Sequence of chain 1.B:
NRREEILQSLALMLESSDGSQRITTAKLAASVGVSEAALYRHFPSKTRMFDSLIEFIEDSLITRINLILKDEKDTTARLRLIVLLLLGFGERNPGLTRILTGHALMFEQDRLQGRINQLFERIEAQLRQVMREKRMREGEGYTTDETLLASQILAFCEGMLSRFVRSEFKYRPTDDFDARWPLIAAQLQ

A small-molecule ligand and the protein it binds are described below.
Small molecule (SMILES): CC[C@H](C)[C@H](NC(=O)[C@H](CC(=O)O)NC(=O)[C@@H](N)CC(C)C)C(=O)N1CCC[C@H]1C(=O)N[C@@H](C)C(=O)N[C@@H](Cc1ccccc1)C(=O)N[C@@H](CC(C)C)C(=O)N[C@@H](CCCN=C(N)N)C(=O)O

Binding-site contacts:
Ligand atom CE2 contacts residue ALA12 of chain 1.B at 3.8 Å (hydrophobic).
Ligand atom CA contacts residue GLN9 of chain 1.B at 3.9 Å.
Ligand atom O contacts residue PHE90 of chain 1.B at 3.6 Å.
Ligand atom NH1 contacts residue GLU5 of chain 1.B at 3.4 Å (salt-bridge).
Ligand atom CG2 contacts residue LEU86 of chain 1.B at 4.0 Å (hydrophobic).
Ligand atom CD2 contacts residue LEU86 of chain 1.B at 3.9 Å (hydrophobic).
Ligand atom O contacts residue GLN9 of chain 1.B at 2.6 Å (h-bond).
Ligand atom CD1 contacts residue PHE57 of chain 1.B at 3.5 Å (hydrophobic).
Ligand atom CD1 contacts residue ARG93 of chain 1.B at 3.5 Å.
Ligand atom C contacts residue GLN9 of chain 1.B at 3.6 Å.
Ligand atom CG contacts residue SER61 of chain 1.B at 3.7 Å.
Ligand atom CZ contacts residue GLN9 of chain 1.B at 3.8 Å.
Ligand atom CE1 contacts residue PHE57 of chain 1.B at 4.0 Å (hydrophobic).
Ligand atom CA contacts residue ASN94 of chain 1.B at 3.2 Å.
Ligand atom CD1 contacts residue ARG93 of chain 1.B at 3.9 Å.
Ligand atom CB contacts residue ASN94 of chain 1.B at 3.6 Å.
Ligand atom CE2 contacts residue LEU8 of chain 1.B at 3.9 Å (hydrophobic).
Ligand atom N contacts residue GLN9 of chain 1.B at 4.0 Å.
Ligand atom CZ contacts residue GLU5 of chain 1.B at 3.8 Å.
Ligand atom CB contacts residue ASN94 of chain 1.B at 3.6 Å.
Ligand atom CE2 contacts residue GLN9 of chain 1.B at 3.2 Å.
Ligand atom CA contacts residue ASN94 of chain 1.B at 3.7 Å.
Ligand atom CG contacts residue GLN9 of chain 1.B at 3.7 Å.
Ligand atom O contacts residue PHE57 of chain 1.B at 3.9 Å.
Ligand atom N contacts residue ASN94 of chain 1.B at 2.7 Å (h-bond).
Ligand atom CD2 contacts residue ILE69 of chain 1.B at 3.5 Å (hydrophobic).
Ligand atom O contacts residue ARG65 of chain 1.B at 4.0 Å.
Ligand atom C contacts residue ASN94 of chain 1.B at 3.5 Å.
Ligand atom CB contacts residue ARG93 of chain 1.B at 3.3 Å.
Ligand atom C contacts residue PHE57 of chain 1.B at 3.9 Å (hydrophobic).
Ligand atom CD2 contacts residue GLN9 of chain 1.B at 3.2 Å.
Ligand atom CD2 contacts residue ALA12 of chain 1.B at 3.5 Å (hydrophobic).
Ligand atom CD1 contacts residue GLY89 of chain 1.B at 3.2 Å.
Ligand atom CA contacts residue PHE57 of chain 1.B at 4.0 Å (hydrophobic).
Ligand atom O contacts residue GLN9 of chain 1.B at 3.9 Å.
Ligand atom CZ contacts residue LEU54 of chain 1.B at 3.7 Å (hydrophobic).
Ligand atom CE2 contacts residue LEU54 of chain 1.B at 3.9 Å (hydrophobic).
Ligand atom CB contacts residue PHE57 of chain 1.B at 3.9 Å (hydrophobic).
Ligand atom O contacts residue ASN94 of chain 1.B at 3.2 Å (h-bond).
Ligand atom N contacts residue PHE57 of chain 1.B at 3.8 Å.